The small molecule below binds the protein below.
Small molecule (SMILES): CCCCCCCCCCCC[N+](C)(C)CC(=O)[O-]

Binding-site contacts:
Ligand atom CAQ contacts residue THR18 of chain 2.C at 3.9 Å.
Ligand atom CAD contacts residue D9G1 of chain 2.L at 3.7 Å.
Ligand atom OAR contacts residue THR18 of chain 2.C at 3.8 Å.
Ligand atom OAB contacts residue LEU19 of chain 2.C at 2.7 Å (h-bond).
Ligand atom CAH contacts residue LEU108 of chain 2.C at 4.4 Å (hydrophobic).
Ligand atom CAQ contacts residue LEU19 of chain 2.C at 3.5 Å (hydrophobic).
Ligand atom CAJ contacts residue LEU108 of chain 2.C at 3.8 Å (hydrophobic).
Ligand atom OAB contacts residue LEU106 of chain 2.C at 3.9 Å.
Ligand atom CAQ contacts residue ARG20 of chain 2.C at 4.5 Å.
Ligand atom CAC contacts residue D9G1 of chain 2.L at 4.3 Å.
Ligand atom CAL contacts residue LEU106 of chain 2.C at 3.6 Å (hydrophobic).
Ligand atom OAB contacts residue THR18 of chain 2.C at 3.7 Å.
Ligand atom CAA contacts residue LEU106 of chain 2.C at 3.8 Å (hydrophobic).
Ligand atom OAR contacts residue LEU19 of chain 2.C at 3.5 Å (h-bond).
Ligand atom CAK contacts residue LEU108 of chain 2.C at 4.2 Å (hydrophobic).
Ligand atom OAR contacts residue ARG20 of chain 2.C at 3.7 Å.
Ligand atom OAB contacts residue ARG20 of chain 2.C at 4.5 Å.
Ligand atom CAM contacts residue LEU106 of chain 2.C at 4.0 Å (hydrophobic).

Sequence of chain 2.C:
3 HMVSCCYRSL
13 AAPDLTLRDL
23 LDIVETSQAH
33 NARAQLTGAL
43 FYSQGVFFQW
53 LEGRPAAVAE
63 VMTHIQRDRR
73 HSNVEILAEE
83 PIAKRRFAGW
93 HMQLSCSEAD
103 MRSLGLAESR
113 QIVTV